Sequence of chain 54.A:
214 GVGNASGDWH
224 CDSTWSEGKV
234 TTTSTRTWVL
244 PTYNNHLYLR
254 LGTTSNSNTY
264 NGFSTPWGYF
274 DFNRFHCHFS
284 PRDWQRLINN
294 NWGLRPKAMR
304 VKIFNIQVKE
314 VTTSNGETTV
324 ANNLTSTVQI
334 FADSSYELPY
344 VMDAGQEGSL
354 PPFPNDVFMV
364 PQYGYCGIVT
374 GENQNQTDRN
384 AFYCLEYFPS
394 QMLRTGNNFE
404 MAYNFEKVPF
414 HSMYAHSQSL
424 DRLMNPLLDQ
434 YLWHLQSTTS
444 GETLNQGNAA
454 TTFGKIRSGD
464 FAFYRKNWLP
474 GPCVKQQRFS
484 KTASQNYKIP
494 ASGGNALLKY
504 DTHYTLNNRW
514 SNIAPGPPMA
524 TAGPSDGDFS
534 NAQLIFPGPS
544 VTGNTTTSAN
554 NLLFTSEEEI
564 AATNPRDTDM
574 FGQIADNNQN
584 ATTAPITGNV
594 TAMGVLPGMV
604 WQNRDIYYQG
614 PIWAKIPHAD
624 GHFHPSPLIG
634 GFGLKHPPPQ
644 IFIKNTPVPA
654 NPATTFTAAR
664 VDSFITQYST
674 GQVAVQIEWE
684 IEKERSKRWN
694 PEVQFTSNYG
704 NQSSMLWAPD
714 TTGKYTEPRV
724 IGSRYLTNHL

Binding-site contacts:
Ligand atom C6 contacts residue PRO412 of chain 54.A at 4.3 Å (hydrophobic).
Ligand atom N6 contacts residue PHE635 of chain 54.A at 3.7 Å.
Ligand atom N6 contacts residue GLY636 of chain 54.A at 3.2 Å (h-bond).
Ligand atom C8 contacts residue PRO412 of chain 54.A at 4.3 Å (hydrophobic).
Ligand atom N7 contacts residue PRO628 of chain 54.A at 3.3 Å (h-bond).
Ligand atom N6 contacts residue SER629 of chain 54.A at 3.0 Å (h-bond).
Ligand atom C8 contacts residue SER629 of chain 54.A at 4.2 Å.
Ligand atom C1' contacts residue PRO628 of chain 54.A at 3.9 Å (hydrophobic).
Ligand atom N9 contacts residue PRO412 of chain 54.A at 4.2 Å.
Ligand atom N6 contacts residue GLY634 of chain 54.A at 3.8 Å.
Ligand atom C4 contacts residue PRO628 of chain 54.A at 3.0 Å (hydrophobic).
Ligand atom O2P contacts residue ASP623 of chain 24.A at 3.2 Å (salt-bridge).
Ligand atom C2' contacts residue HIS627 of chain 54.A at 3.2 Å.
Ligand atom N3 contacts residue PRO628 of chain 54.A at 3.5 Å (h-bond).
Ligand atom C4 contacts residue PRO412 of chain 54.A at 4.1 Å (hydrophobic).
Ligand atom P contacts residue HIS625 of chain 24.A at 3.9 Å.
Ligand atom C2' contacts residue PRO628 of chain 54.A at 3.6 Å (hydrophobic).
Ligand atom O1P contacts residue HIS625 of chain 24.A at 2.8 Å (h-bond).
Ligand atom C6 contacts residue SER629 of chain 54.A at 3.5 Å.
Ligand atom C8 contacts residue HIS627 of chain 54.A at 3.5 Å.
Ligand atom C5 contacts residue PRO628 of chain 54.A at 2.7 Å (hydrophobic).
Ligand atom O3' contacts residue PRO628 of chain 54.A at 4.1 Å.
Ligand atom N1 contacts residue GLY636 of chain 54.A at 2.9 Å (h-bond).
Ligand atom N7 contacts residue HIS627 of chain 54.A at 4.1 Å.
Ligand atom C2 contacts residue GLY636 of chain 54.A at 3.2 Å.
Ligand atom C8 contacts residue PRO628 of chain 54.A at 3.8 Å (hydrophobic).
Ligand atom C3' contacts residue HIS627 of chain 54.A at 4.3 Å.
Ligand atom N7 contacts residue ASN606 of chain 54.A at 4.2 Å.
Ligand atom N1 contacts residue PRO628 of chain 54.A at 3.2 Å (h-bond).
Ligand atom N9 contacts residue PRO628 of chain 54.A at 3.7 Å.
Ligand atom C1' contacts residue HIS627 of chain 54.A at 4.3 Å.
Ligand atom C2 contacts residue PRO628 of chain 54.A at 3.5 Å (hydrophobic).
Ligand atom N1 contacts residue VAL411 of chain 54.A at 4.3 Å.
Ligand atom C5 contacts residue PRO412 of chain 54.A at 4.2 Å (hydrophobic).
Ligand atom N6 contacts residue PRO628 of chain 54.A at 3.4 Å (h-bond).
Ligand atom N7 contacts residue PRO412 of chain 54.A at 4.3 Å.
Ligand atom N7 contacts residue SER629 of chain 54.A at 3.1 Å (h-bond).
Ligand atom C5 contacts residue SER629 of chain 54.A at 3.5 Å.
Ligand atom C6 contacts residue GLY636 of chain 54.A at 3.6 Å.
Ligand atom C6 contacts residue PRO628 of chain 54.A at 2.8 Å (hydrophobic).

Sequence of chain 24.A:
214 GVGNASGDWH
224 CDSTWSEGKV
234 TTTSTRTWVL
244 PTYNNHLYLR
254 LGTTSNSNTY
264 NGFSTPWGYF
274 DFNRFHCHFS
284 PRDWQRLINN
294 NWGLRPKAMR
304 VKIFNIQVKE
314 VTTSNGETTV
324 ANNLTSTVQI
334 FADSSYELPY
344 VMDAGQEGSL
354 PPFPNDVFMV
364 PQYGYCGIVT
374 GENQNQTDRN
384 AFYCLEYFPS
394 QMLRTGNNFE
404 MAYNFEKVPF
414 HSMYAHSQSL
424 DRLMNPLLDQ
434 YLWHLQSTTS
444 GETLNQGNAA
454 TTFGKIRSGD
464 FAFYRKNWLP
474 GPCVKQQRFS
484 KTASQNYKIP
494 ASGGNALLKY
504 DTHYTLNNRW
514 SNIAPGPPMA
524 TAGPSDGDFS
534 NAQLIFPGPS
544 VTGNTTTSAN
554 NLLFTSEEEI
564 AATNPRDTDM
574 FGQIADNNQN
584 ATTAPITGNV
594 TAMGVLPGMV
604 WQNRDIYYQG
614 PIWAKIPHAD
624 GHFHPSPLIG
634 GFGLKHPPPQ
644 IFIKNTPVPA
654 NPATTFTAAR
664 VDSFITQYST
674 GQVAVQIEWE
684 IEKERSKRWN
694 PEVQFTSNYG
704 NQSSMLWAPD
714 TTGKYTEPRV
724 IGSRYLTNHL

The small molecule below binds the protein below.
Small molecule (SMILES): Nc1ncnc2c1ncn2[C@H]1C[C@H](O)[C@@H](COP(=O)(O)O)O1